Sequence of chain 25.C:
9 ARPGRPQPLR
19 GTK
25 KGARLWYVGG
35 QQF

Sequence of chain 25.A:
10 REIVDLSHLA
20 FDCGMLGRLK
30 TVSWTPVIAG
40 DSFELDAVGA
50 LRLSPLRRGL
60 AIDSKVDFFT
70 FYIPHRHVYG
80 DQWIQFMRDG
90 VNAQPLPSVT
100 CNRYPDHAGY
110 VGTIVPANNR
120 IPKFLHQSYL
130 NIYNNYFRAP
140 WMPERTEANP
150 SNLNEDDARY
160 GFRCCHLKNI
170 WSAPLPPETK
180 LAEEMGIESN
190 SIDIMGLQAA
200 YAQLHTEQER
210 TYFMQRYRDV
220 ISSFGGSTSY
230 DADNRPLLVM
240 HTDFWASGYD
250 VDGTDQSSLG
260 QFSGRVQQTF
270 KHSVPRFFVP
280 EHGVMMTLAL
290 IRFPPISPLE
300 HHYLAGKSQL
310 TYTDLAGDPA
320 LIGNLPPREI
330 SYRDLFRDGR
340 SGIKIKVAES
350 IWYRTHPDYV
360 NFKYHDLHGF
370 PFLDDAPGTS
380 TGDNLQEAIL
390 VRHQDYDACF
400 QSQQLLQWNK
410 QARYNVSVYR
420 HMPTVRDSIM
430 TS

Binding-site contacts:
Ligand atom OP2 contacts residue THR423 of chain 21.A at 2.9 Å.
Ligand atom P contacts residue DC1 of chain 25.H at 2.5 Å.
Ligand atom C5' contacts residue ARG28 of chain 25.C at 3.1 Å.
Ligand atom N3 contacts residue PHE212 of chain 25.A at 2.9 Å.
Ligand atom O3' contacts residue ARG28 of chain 25.C at 3.5 Å (salt-bridge).
Ligand atom C2 contacts residue GLU208 of chain 25.A at 1.6 Å.
Ligand atom C5' contacts residue TYR31 of chain 25.C at 2.9 Å (hydrophobic).
Ligand atom OP2 contacts residue ARG425 of chain 21.A at 3.8 Å.
Ligand atom C1' contacts residue PHE212 of chain 25.A at 3.5 Å (hydrophobic).
Ligand atom C2' contacts residue DC1 of chain 25.E at 2.2 Å.
Ligand atom C6 contacts residue GLU208 of chain 25.A at 2.6 Å.
Ligand atom OP2 contacts residue DC1 of chain 25.H at 2.0 Å.
Ligand atom O5' contacts residue TYR31 of chain 25.C at 3.4 Å (h-bond).
Ligand atom OP2 contacts residue ASP426 of chain 21.A at 2.8 Å (salt-bridge).
Ligand atom O5' contacts residue DC1 of chain 25.H at 2.6 Å.
Ligand atom C2 contacts residue PHE212 of chain 25.A at 3.8 Å (hydrophobic).
Ligand atom N6 contacts residue GLU208 of chain 25.A at 3.4 Å (salt-bridge).
Ligand atom C1' contacts residue DC1 of chain 25.E at 3.6 Å.
Ligand atom C4' contacts residue DC1 of chain 25.H at 2.8 Å.
Ligand atom O3' contacts residue DC1 of chain 25.E at 3.3 Å.
Ligand atom O5' contacts residue ARG425 of chain 21.A at 2.8 Å.
Ligand atom N1 contacts residue GLU208 of chain 25.A at 1.5 Å (salt-bridge).
Ligand atom N3 contacts residue GLU208 of chain 25.A at 2.7 Å (salt-bridge).
Ligand atom C4 contacts residue ARG425 of chain 21.A at 3.6 Å.
Ligand atom O4' contacts residue PHE212 of chain 25.A at 3.4 Å.
Ligand atom N1 contacts residue ARG425 of chain 21.A at 3.6 Å (salt-bridge).
Ligand atom C5 contacts residue GLU208 of chain 25.A at 3.4 Å.
Ligand atom P contacts residue ARG425 of chain 21.A at 3.5 Å.
Ligand atom C5' contacts residue DC1 of chain 25.H at 2.3 Å.
Ligand atom O4' contacts residue ARG425 of chain 21.A at 3.7 Å.
Ligand atom O5' contacts residue ARG28 of chain 25.C at 3.4 Å.
Ligand atom C1' contacts residue ALA27 of chain 25.C at 3.8 Å (hydrophobic).
Ligand atom N3 contacts residue ARG425 of chain 21.A at 3.1 Å (salt-bridge).
Ligand atom OP1 contacts residue ARG28 of chain 25.C at 3.2 Å (salt-bridge).
Ligand atom C2 contacts residue ARG425 of chain 21.A at 3.1 Å.
Ligand atom O3' contacts residue ARG425 of chain 21.A at 3.8 Å.
Ligand atom O3' contacts residue THR423 of chain 21.A at 3.8 Å.
Ligand atom C4 contacts residue GLU208 of chain 25.A at 3.4 Å.
Ligand atom C3' contacts residue DC1 of chain 25.E at 2.9 Å.
Ligand atom OP1 contacts residue GLY34 of chain 25.C at 3.8 Å.

This protein binds this small molecule.
Small molecule (SMILES): Nc1ncnc2c1N1CN2[C@H]2C[C@]3(OP3(O)(O)OC[C@H]3OCC[C@@H]3O[P](=O)(O)OC[C@H]3O[C@@H]1C[C@@H]3O)[C@@H](CO[P](=O)(O)O[C@H]1CCO[C@@H]1COP(=O)=O)O2

Sequence of chain 21.A:
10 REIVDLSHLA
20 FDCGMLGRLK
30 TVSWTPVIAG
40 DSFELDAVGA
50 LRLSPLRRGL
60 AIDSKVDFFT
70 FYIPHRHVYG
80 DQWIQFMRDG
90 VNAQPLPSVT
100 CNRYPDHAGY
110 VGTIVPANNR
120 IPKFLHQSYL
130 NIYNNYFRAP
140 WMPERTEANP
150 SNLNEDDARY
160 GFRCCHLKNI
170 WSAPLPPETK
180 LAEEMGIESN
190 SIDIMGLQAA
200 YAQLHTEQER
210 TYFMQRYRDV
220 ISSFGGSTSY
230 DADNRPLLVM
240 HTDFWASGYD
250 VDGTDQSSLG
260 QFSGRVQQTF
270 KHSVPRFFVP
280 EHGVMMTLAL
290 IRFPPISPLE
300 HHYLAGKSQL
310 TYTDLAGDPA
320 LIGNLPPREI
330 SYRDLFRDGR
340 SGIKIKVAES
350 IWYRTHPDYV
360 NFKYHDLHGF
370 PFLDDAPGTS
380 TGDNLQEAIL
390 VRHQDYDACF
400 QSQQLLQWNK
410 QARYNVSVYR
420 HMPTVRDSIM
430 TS